Sequence of chain 1.G:
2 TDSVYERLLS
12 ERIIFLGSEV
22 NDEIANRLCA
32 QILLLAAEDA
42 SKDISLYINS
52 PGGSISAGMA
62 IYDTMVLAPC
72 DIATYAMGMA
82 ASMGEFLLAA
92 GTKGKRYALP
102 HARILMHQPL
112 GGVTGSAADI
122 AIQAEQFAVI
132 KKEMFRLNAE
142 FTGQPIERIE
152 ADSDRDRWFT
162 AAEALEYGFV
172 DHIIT

Binding-site contacts:
Ligand atom C06 contacts residue BEZ1 of chain 1.GA at 3.7 Å.
Ligand atom N07 contacts residue TRP159 of chain 1.G at 3.3 Å.
Ligand atom C18 contacts residue ARG104 of chain 1.G at 3.5 Å.
Ligand atom C19 contacts residue SER57 of chain 1.U at 3.5 Å.
Ligand atom C21 contacts residue ARG104 of chain 1.G at 3.5 Å.
Ligand atom C24 contacts residue GLU134 of chain 1.U at 3.6 Å.
Ligand atom O13 contacts residue SER57 of chain 1.U at 3.5 Å.
Ligand atom C37 contacts residue GLN131 of chain 1.I at 2.5 Å.
Ligand atom C10 contacts residue BEZ1 of chain 1.GA at 3.6 Å.
Ligand atom C06 contacts residue MET80 of chain 1.G at 3.4 Å (hydrophobic).
Ligand atom C18 contacts residue GLY79 of chain 1.G at 3.4 Å.
Ligand atom C39 contacts residue LEU2 of chain 1.GA at 3.2 Å (hydrophobic).
Ligand atom N22 contacts residue HIS102 of chain 1.G at 2.6 Å (h-bond).
Ligand atom O43 contacts residue GLN131 of chain 1.I at 1.3 Å (h-bond).
Ligand atom F23 contacts residue ILE131 of chain 1.U at 2.9 Å.
Ligand atom C04 contacts residue BEZ1 of chain 1.GA at 3.3 Å.
Ligand atom N07 contacts residue BEZ1 of chain 1.GA at 3.7 Å.
Ligand atom C38 contacts residue GLN131 of chain 1.I at 2.9 Å.
Ligand atom C21 contacts residue MET60 of chain 1.U at 3.7 Å (hydrophobic).
Ligand atom C17 contacts residue ARG104 of chain 1.G at 3.5 Å.
Ligand atom C18 contacts residue HIS102 of chain 1.G at 3.5 Å.
Ligand atom C05 contacts residue BEZ1 of chain 1.GA at 3.2 Å.
Ligand atom C08 contacts residue TRP159 of chain 1.G at 3.6 Å (hydrophobic).
Ligand atom N09 contacts residue ILE131 of chain 1.U at 3.6 Å.
Ligand atom N22 contacts residue MET60 of chain 1.U at 3.5 Å.
Ligand atom C29 contacts residue SER55 of chain 1.U at 3.4 Å.
Ligand atom N42 contacts residue GLN131 of chain 1.I at 3.3 Å (h-bond).
Ligand atom C19 contacts residue ARG104 of chain 1.G at 3.6 Å.
Ligand atom C41 contacts residue GLN131 of chain 1.I at 2.3 Å.
Ligand atom C20 contacts residue ARG104 of chain 1.G at 3.6 Å.
Ligand atom C17 contacts residue HIS102 of chain 1.G at 3.4 Å.
Ligand atom C24 contacts residue ARG104 of chain 1.G at 3.8 Å.
Ligand atom F23 contacts residue BEZ1 of chain 1.GA at 3.6 Å.
Ligand atom C04 contacts residue TRP159 of chain 1.G at 3.7 Å (hydrophobic).
Ligand atom C03 contacts residue BEZ1 of chain 1.GA at 3.7 Å.
Ligand atom C36 contacts residue GLN131 of chain 1.I at 3.6 Å.
Ligand atom F23 contacts residue ILE56 of chain 1.U at 3.7 Å.
Ligand atom C21 contacts residue HIS102 of chain 1.G at 3.7 Å.
Ligand atom C24 contacts residue MET60 of chain 1.U at 3.7 Å (hydrophobic).
Ligand atom C08 contacts residue ILE131 of chain 1.U at 3.7 Å (hydrophobic).

Sequence of chain 1.I:
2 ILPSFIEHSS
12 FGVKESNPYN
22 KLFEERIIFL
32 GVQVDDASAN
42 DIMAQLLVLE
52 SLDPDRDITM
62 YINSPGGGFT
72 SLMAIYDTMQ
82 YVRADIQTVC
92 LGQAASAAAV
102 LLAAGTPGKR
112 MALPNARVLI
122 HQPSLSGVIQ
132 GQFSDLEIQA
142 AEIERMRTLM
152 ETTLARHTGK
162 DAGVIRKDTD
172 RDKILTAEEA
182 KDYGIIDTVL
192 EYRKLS

Sequence of chain 1.GA:
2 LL

Sequence of chain 1.U:
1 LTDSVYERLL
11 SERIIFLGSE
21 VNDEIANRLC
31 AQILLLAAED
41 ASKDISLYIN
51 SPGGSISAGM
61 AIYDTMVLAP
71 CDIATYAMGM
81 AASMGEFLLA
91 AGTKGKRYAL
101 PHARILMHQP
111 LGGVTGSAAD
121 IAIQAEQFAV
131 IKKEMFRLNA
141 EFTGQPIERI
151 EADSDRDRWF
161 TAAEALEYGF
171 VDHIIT

This small molecule binds to this protein.
Small molecule (SMILES): COc1cc2c(Oc3ccc4[nH]c(C)cc4c3F)ncnc2cc1OCCCN1CCC(c2ccc(C(N)=O)cc2)CC1